A protein and the small-molecule ligand that binds it are described below.
Small molecule (SMILES): Nc1ncnc2c1ncn2[C@@H]1O[C@H](CO[P](=O)(O)O[P](=O)(O)NP(=O)(O)O)[C@@H](O)[C@H]1O

Sequence of chain 1.C:
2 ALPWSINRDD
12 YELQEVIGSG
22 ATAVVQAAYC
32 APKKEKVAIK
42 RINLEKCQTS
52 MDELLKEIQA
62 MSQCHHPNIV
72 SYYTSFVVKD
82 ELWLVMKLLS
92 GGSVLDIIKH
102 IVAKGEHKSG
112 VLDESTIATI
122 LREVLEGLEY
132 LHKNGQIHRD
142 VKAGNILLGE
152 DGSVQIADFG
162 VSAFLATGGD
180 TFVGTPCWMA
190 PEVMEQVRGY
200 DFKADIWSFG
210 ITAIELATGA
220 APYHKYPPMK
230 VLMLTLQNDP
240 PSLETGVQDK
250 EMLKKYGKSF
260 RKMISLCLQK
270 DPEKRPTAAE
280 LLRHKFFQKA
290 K

Binding-site contacts:
Ligand atom O2G contacts residue ASP159 of chain 1.C at 2.9 Å (salt-bridge).
Ligand atom O4' contacts residue VAL26 of chain 1.C at 3.6 Å.
Ligand atom C5 contacts residue LEU148 of chain 1.C at 3.5 Å (hydrophobic).
Ligand atom C4' contacts residue GLY19 of chain 1.C at 3.8 Å.
Ligand atom O1G contacts residue ASP159 of chain 1.C at 3.9 Å.
Ligand atom C6 contacts residue ALA39 of chain 1.C at 3.8 Å (hydrophobic).
Ligand atom O5' contacts residue VAL26 of chain 1.C at 3.9 Å.
Ligand atom O4' contacts residue ILE18 of chain 1.C at 3.5 Å.
Ligand atom C2' contacts residue MG1 of chain 1.J at 3.8 Å.
Ligand atom O2A contacts residue LYS41 of chain 1.C at 3.0 Å (salt-bridge).
Ligand atom N1 contacts residue LEU90 of chain 1.C at 2.9 Å (h-bond).
Ligand atom N7 contacts residue MET87 of chain 1.C at 3.5 Å.
Ligand atom N6 contacts residue LYS88 of chain 1.C at 2.7 Å (salt-bridge).
Ligand atom O1A contacts residue LYS41 of chain 1.C at 3.0 Å (salt-bridge).
Ligand atom N1 contacts residue LYS88 of chain 1.C at 3.8 Å.
Ligand atom N9 contacts residue VAL26 of chain 1.C at 3.9 Å.
Ligand atom N6 contacts residue ALA39 of chain 1.C at 3.8 Å.
Ligand atom C1' contacts residue ILE18 of chain 1.C at 3.7 Å (hydrophobic).
Ligand atom N1 contacts residue ALA39 of chain 1.C at 3.9 Å.
Ligand atom N3 contacts residue LEU90 of chain 1.C at 3.7 Å.
Ligand atom C6 contacts residue LEU148 of chain 1.C at 3.6 Å (hydrophobic).
Ligand atom O2B contacts residue MG1 of chain 1.J at 3.8 Å.
Ligand atom C8 contacts residue MG1 of chain 1.J at 3.4 Å.
Ligand atom PG contacts residue ASP159 of chain 1.C at 3.9 Å.
Ligand atom O2A contacts residue VAL26 of chain 1.C at 3.5 Å.
Ligand atom C5' contacts residue VAL26 of chain 1.C at 3.9 Å (hydrophobic).
Ligand atom O3G contacts residue ASP141 of chain 1.C at 3.3 Å (salt-bridge).
Ligand atom C5 contacts residue MET87 of chain 1.C at 3.9 Å (hydrophobic).
Ligand atom N1 contacts residue LEU89 of chain 1.C at 3.8 Å.
Ligand atom O1A contacts residue ASP159 of chain 1.C at 3.1 Å (salt-bridge).
Ligand atom N6 contacts residue LEU148 of chain 1.C at 3.8 Å.
Ligand atom PA contacts residue LYS41 of chain 1.C at 3.4 Å.
Ligand atom C6 contacts residue LYS88 of chain 1.C at 3.7 Å.
Ligand atom C2 contacts residue LEU89 of chain 1.C at 3.7 Å (hydrophobic).
Ligand atom N7 contacts residue LEU148 of chain 1.C at 3.7 Å.
Ligand atom C2 contacts residue LEU90 of chain 1.C at 3.0 Å (hydrophobic).
Ligand atom O1A contacts residue MG1 of chain 1.J at 3.2 Å.
Ligand atom O2G contacts residue ASN146 of chain 1.C at 2.9 Å (h-bond).
Ligand atom N6 contacts residue MET87 of chain 1.C at 3.5 Å (h-bond).
Ligand atom C5' contacts residue GLY19 of chain 1.C at 3.9 Å.